Binding-site contacts:
Ligand atom C18 contacts residue PRO32 of chain 1.A at 3.6 Å (hydrophobic).
Ligand atom C2 contacts residue VAL96 of chain 1.A at 4.0 Å (hydrophobic).
Ligand atom O16 contacts residue ASN90 of chain 1.A at 2.9 Å (h-bond).
Ligand atom C6 contacts residue VAL96 of chain 1.A at 3.9 Å (hydrophobic).
Ligand atom C12 contacts residue VAL96 of chain 1.A at 3.8 Å (hydrophobic).
Ligand atom C19 contacts residue PRO32 of chain 1.A at 3.9 Å (hydrophobic).
Ligand atom N3 contacts residue VAL37 of chain 1.A at 4.0 Å.
Ligand atom N13 contacts residue LEU42 of chain 1.A at 3.6 Å.
Ligand atom C12 contacts residue PHE33 of chain 1.A at 3.7 Å (hydrophobic).
Ligand atom C7 contacts residue LEU42 of chain 1.A at 3.8 Å (hydrophobic).
Ligand atom O16 contacts residue VAL96 of chain 1.A at 3.7 Å.
Ligand atom C2 contacts residue PRO32 of chain 1.A at 3.8 Å (hydrophobic).
Ligand atom C4 contacts residue PRO32 of chain 1.A at 3.6 Å (hydrophobic).
Ligand atom C4 contacts residue VAL37 of chain 1.A at 3.5 Å (hydrophobic).
Ligand atom O15 contacts residue GLN35 of chain 1.A at 3.9 Å.
Ligand atom C10 contacts residue ILE44 of chain 1.A at 3.7 Å (hydrophobic).
Ligand atom C3 contacts residue LEU42 of chain 1.A at 3.6 Å (hydrophobic).
Ligand atom C5 contacts residue VAL96 of chain 1.A at 4.0 Å (hydrophobic).
Ligand atom C10 contacts residue TYR89 of chain 1.A at 3.5 Å (hydrophobic).
Ligand atom C9 contacts residue ASN90 of chain 1.A at 3.5 Å.
Ligand atom N3 contacts residue PRO32 of chain 1.A at 2.8 Å (h-bond).
Ligand atom C20 contacts residue ARG95 of chain 1.A at 3.2 Å.
Ligand atom C15 contacts residue LEU31 of chain 1.A at 3.7 Å (hydrophobic).
Ligand atom C18 contacts residue ARG95 of chain 1.A at 4.0 Å.
Ligand atom C8 contacts residue VAL96 of chain 1.A at 3.9 Å (hydrophobic).
Ligand atom C16 contacts residue PRO32 of chain 1.A at 3.7 Å (hydrophobic).
Ligand atom C1 contacts residue PRO32 of chain 1.A at 4.0 Å (hydrophobic).
Ligand atom C10 contacts residue TYR47 of chain 1.A at 3.7 Å (hydrophobic).
Ligand atom C8 contacts residue ASN90 of chain 1.A at 3.9 Å.
Ligand atom C4 contacts residue VAL96 of chain 1.A at 3.8 Å (hydrophobic).
Ligand atom C19 contacts residue ARG95 of chain 1.A at 3.3 Å.
Ligand atom C10 contacts residue ASN90 of chain 1.A at 3.4 Å.
Ligand atom C5 contacts residue VAL37 of chain 1.A at 3.7 Å (hydrophobic).
Ligand atom C12 contacts residue PRO32 of chain 1.A at 3.6 Å (hydrophobic).
Ligand atom O15 contacts residue PRO32 of chain 1.A at 3.5 Å (h-bond).
Ligand atom C21 contacts residue ARG95 of chain 1.A at 3.9 Å.
Ligand atom C12 contacts residue VAL37 of chain 1.A at 3.7 Å (hydrophobic).
Ligand atom C14 contacts residue LEU31 of chain 1.A at 4.0 Å (hydrophobic).
Ligand atom C15 contacts residue PRO32 of chain 1.A at 3.9 Å (hydrophobic).
Ligand atom C19 contacts residue PHE99 of chain 1.A at 3.8 Å (hydrophobic).

This protein binds this small molecule.
Small molecule (SMILES): CCc1c(C(=O)NCc2cccc3ccccc23)[nH]c(C)c1C(C)=O

Sequence of chain 1.A:
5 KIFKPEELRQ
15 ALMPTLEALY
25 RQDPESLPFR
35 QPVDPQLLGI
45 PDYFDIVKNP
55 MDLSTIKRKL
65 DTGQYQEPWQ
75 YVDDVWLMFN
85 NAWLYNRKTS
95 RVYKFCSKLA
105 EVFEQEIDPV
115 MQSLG